Sequence of chain 1.G:
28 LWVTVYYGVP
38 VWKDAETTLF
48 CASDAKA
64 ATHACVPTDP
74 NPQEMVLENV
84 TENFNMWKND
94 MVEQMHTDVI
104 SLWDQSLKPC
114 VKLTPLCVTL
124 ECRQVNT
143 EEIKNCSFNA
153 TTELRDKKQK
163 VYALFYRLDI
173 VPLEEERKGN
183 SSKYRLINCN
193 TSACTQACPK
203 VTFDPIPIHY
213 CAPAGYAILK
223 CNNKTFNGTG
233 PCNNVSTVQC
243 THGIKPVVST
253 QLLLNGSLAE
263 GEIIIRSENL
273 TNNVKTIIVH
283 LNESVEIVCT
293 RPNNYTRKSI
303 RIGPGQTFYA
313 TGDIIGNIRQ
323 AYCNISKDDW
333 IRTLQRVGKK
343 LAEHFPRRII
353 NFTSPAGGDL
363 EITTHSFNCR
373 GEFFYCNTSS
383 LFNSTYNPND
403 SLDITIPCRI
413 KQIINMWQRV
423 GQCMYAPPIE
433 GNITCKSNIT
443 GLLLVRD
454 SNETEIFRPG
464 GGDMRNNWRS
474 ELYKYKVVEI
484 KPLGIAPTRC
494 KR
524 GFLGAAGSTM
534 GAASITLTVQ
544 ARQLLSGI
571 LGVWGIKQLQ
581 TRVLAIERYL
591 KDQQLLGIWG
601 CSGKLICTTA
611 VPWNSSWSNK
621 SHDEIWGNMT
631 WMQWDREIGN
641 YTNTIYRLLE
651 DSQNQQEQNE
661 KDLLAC

Binding-site contacts:
Ligand atom C5 contacts residue ASN284 of chain 1.G at 3.7 Å.
Ligand atom C8 contacts residue GLU285 of chain 1.G at 3.8 Å.
Ligand atom C1 contacts residue GLY263 of chain 1.G at 4.2 Å.
Ligand atom O6 contacts residue GLU264 of chain 1.G at 3.4 Å.
Ligand atom C2 contacts residue GLU285 of chain 1.G at 4.0 Å.
Ligand atom C3 contacts residue ARG338 of chain 1.G at 3.9 Å.
Ligand atom O4 contacts residue ARG338 of chain 1.G at 4.1 Å.
Ligand atom C7 contacts residue GLY263 of chain 1.G at 4.3 Å.
Ligand atom N2 contacts residue ASN284 of chain 1.G at 2.8 Å (h-bond).
Ligand atom C8 contacts residue ASN284 of chain 1.G at 3.9 Å.
Ligand atom C5 contacts residue GLU264 of chain 1.G at 4.5 Å.
Ligand atom C7 contacts residue ASN284 of chain 1.G at 3.2 Å.
Ligand atom C1 contacts residue ASN284 of chain 1.G at 1.5 Å.
Ligand atom C8 contacts residue LYS341 of chain 1.G at 3.8 Å.
Ligand atom O5 contacts residue ILE265 of chain 1.G at 3.7 Å.
Ligand atom O5 contacts residue ASN284 of chain 1.G at 2.4 Å (h-bond).
Ligand atom C5 contacts residue ARG338 of chain 1.G at 4.2 Å.
Ligand atom C4 contacts residue ASN284 of chain 1.G at 4.2 Å.
Ligand atom O3 contacts residue GLU285 of chain 1.G at 4.3 Å.
Ligand atom O7 contacts residue GLY263 of chain 1.G at 3.7 Å.
Ligand atom C1 contacts residue GLU264 of chain 1.G at 4.1 Å.
Ligand atom O7 contacts residue ASN284 of chain 1.G at 3.4 Å (h-bond).
Ligand atom C2 contacts residue ASN284 of chain 1.G at 2.4 Å.
Ligand atom O5 contacts residue ARG338 of chain 1.G at 4.5 Å.
Ligand atom O5 contacts residue GLU264 of chain 1.G at 3.5 Å.
Ligand atom C3 contacts residue GLU285 of chain 1.G at 4.0 Å.
Ligand atom C2 contacts residue GLY263 of chain 1.G at 4.5 Å.
Ligand atom N2 contacts residue GLU285 of chain 1.G at 3.1 Å (salt-bridge).
Ligand atom C6 contacts residue GLU264 of chain 1.G at 4.0 Å.
Ligand atom O7 contacts residue LYS341 of chain 1.G at 4.5 Å.
Ligand atom C1 contacts residue ARG338 of chain 1.G at 4.4 Å.
Ligand atom C3 contacts residue ASN284 of chain 1.G at 3.7 Å.
Ligand atom C1 contacts residue ILE265 of chain 1.G at 4.4 Å (hydrophobic).
Ligand atom C1 contacts residue GLU285 of chain 1.G at 4.4 Å.
Ligand atom C7 contacts residue GLU285 of chain 1.G at 3.9 Å.

A protein and the small-molecule ligand that binds it are described below.
Small molecule (SMILES): CC(=O)N[C@H]1[C@H](O[C@H]2[C@H](O)[C@@H](NC(C)=O)CO[C@@H]2CO)O[C@H](CO)[C@@H](O[C@@H]2O[C@H](CO)[C@@H](O)[C@H](O)[C@@H]2O)[C@@H]1O